Sequence of chain 22.E:
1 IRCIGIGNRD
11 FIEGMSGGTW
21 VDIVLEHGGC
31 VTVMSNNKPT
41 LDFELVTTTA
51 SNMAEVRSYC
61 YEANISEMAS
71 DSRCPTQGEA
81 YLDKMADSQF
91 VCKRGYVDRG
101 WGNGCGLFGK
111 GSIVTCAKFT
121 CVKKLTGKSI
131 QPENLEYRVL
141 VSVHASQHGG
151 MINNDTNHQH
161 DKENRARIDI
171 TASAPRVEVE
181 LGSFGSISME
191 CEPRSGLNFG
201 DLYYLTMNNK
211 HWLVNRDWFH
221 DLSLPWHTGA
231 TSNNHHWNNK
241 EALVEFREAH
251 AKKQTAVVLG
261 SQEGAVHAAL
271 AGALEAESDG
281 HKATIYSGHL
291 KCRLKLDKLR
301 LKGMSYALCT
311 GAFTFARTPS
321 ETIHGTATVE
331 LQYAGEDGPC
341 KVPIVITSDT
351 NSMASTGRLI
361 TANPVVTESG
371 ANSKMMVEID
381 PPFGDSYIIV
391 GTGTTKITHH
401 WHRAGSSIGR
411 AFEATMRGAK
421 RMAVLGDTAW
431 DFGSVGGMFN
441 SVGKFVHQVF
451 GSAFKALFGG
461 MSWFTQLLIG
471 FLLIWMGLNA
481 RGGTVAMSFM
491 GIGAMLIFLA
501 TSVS

This protein binds this small molecule.
Small molecule (SMILES): CC(=O)N[C@H]1[C@H](O[C@H]2[C@H](O)[C@@H](NC(C)=O)CO[C@@H]2CO[C@@H]2O[C@@H](C)[C@@H](O)[C@@H](O)[C@@H]2O)O[C@H](CO)[C@@H](O)[C@@H]1O

Binding-site contacts:
Ligand atom C3 contacts residue ASN154 of chain 22.E at 3.8 Å.
Ligand atom O5 contacts residue MET151 of chain 22.E at 3.9 Å.
Ligand atom O4 contacts residue ASP161 of chain 22.E at 4.0 Å.
Ligand atom C1 contacts residue THR156 of chain 22.E at 4.0 Å.
Ligand atom O7 contacts residue HIS148 of chain 22.E at 3.6 Å (h-bond).
Ligand atom C3 contacts residue MET151 of chain 22.E at 4.0 Å (hydrophobic).
Ligand atom C1 contacts residue GLY150 of chain 22.E at 4.0 Å.
Ligand atom O6 contacts residue THR156 of chain 22.E at 4.4 Å.
Ligand atom C5 contacts residue ASN154 of chain 22.E at 3.6 Å.
Ligand atom C6 contacts residue THR156 of chain 22.E at 3.6 Å.
Ligand atom C5 contacts residue MET151 of chain 22.E at 3.9 Å (hydrophobic).
Ligand atom C8 contacts residue ASN157 of chain 22.E at 3.6 Å.
Ligand atom N2 contacts residue GLY150 of chain 22.E at 3.4 Å (h-bond).
Ligand atom O5 contacts residue THR156 of chain 22.E at 3.8 Å.
Ligand atom C4 contacts residue ASN154 of chain 22.E at 4.2 Å.
Ligand atom C5 contacts residue THR156 of chain 22.E at 3.9 Å.
Ligand atom C2 contacts residue GLY150 of chain 22.E at 3.7 Å.
Ligand atom C4 contacts residue MET151 of chain 22.E at 3.9 Å (hydrophobic).
Ligand atom C7 contacts residue GLY150 of chain 22.E at 3.0 Å.
Ligand atom O6 contacts residue MET151 of chain 22.E at 4.3 Å.
Ligand atom O7 contacts residue ASN154 of chain 22.E at 4.2 Å.
Ligand atom C7 contacts residue ASN154 of chain 22.E at 3.7 Å.
Ligand atom N2 contacts residue ASN154 of chain 22.E at 2.9 Å (h-bond).
Ligand atom O5 contacts residue ASN154 of chain 22.E at 2.3 Å (h-bond).
Ligand atom O5 contacts residue ASN157 of chain 22.E at 4.0 Å.
Ligand atom C2 contacts residue ASN154 of chain 22.E at 2.4 Å.
Ligand atom O7 contacts residue GLY150 of chain 22.E at 2.9 Å (h-bond).
Ligand atom C4 contacts residue ASP161 of chain 22.E at 4.0 Å.
Ligand atom C5 contacts residue THR156 of chain 22.E at 3.8 Å.
Ligand atom C2 contacts residue MET151 of chain 22.E at 4.2 Å (hydrophobic).
Ligand atom C6 contacts residue ASN157 of chain 22.E at 3.3 Å.
Ligand atom C6 contacts residue THR156 of chain 22.E at 3.9 Å.
Ligand atom O5 contacts residue THR156 of chain 22.E at 3.8 Å.
Ligand atom C5 contacts residue ASP161 of chain 22.E at 4.5 Å.
Ligand atom C1 contacts residue ASN154 of chain 22.E at 1.4 Å.
Ligand atom C6 contacts residue ASP161 of chain 22.E at 3.6 Å.
Ligand atom C1 contacts residue MET151 of chain 22.E at 4.2 Å (hydrophobic).
Ligand atom C8 contacts residue GLY150 of chain 22.E at 3.7 Å.
Ligand atom O6 contacts residue HIS148 of chain 22.E at 3.8 Å.